A protein and the small-molecule ligand that binds it are described below.
Small molecule (SMILES): CC(=O)N[C@@H]1[C@@H](O)[C@H](O)[C@@H](CO)O[C@H]1O

Sequence of chain 13.A:
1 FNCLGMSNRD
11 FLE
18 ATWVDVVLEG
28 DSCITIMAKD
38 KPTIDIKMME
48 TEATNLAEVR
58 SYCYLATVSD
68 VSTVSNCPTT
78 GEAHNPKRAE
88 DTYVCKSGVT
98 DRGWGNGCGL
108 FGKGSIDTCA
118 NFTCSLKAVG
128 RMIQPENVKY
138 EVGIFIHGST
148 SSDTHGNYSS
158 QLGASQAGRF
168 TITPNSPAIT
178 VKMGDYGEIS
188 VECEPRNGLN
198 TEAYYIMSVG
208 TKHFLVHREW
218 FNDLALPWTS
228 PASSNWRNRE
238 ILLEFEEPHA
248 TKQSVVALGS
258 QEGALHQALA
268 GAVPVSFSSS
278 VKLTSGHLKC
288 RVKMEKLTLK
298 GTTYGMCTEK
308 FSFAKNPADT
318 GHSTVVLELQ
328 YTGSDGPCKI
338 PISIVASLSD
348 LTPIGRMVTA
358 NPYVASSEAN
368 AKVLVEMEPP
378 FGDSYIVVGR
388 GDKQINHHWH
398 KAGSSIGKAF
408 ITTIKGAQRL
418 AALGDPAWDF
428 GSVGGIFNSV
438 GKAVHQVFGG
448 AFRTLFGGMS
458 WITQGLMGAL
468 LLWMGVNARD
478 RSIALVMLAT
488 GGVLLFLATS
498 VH

Binding-site contacts:
Ligand atom C8 contacts residue ASN154 of chain 13.A at 4.2 Å.
Ligand atom C1 contacts residue SER156 of chain 13.A at 4.3 Å.
Ligand atom C5 contacts residue ASN154 of chain 13.A at 3.7 Å.
Ligand atom C2 contacts residue ASN154 of chain 13.A at 2.5 Å.
Ligand atom O5 contacts residue ASN154 of chain 13.A at 2.4 Å (h-bond).
Ligand atom C7 contacts residue ASN154 of chain 13.A at 3.5 Å.
Ligand atom O7 contacts residue ASN154 of chain 13.A at 3.8 Å.
Ligand atom N2 contacts residue ASN154 of chain 13.A at 2.9 Å (h-bond).
Ligand atom C4 contacts residue ASN154 of chain 13.A at 4.2 Å.
Ligand atom C3 contacts residue ASN154 of chain 13.A at 3.8 Å.
Ligand atom C1 contacts residue ASN154 of chain 13.A at 1.4 Å.